Sequence of chain 1.A:
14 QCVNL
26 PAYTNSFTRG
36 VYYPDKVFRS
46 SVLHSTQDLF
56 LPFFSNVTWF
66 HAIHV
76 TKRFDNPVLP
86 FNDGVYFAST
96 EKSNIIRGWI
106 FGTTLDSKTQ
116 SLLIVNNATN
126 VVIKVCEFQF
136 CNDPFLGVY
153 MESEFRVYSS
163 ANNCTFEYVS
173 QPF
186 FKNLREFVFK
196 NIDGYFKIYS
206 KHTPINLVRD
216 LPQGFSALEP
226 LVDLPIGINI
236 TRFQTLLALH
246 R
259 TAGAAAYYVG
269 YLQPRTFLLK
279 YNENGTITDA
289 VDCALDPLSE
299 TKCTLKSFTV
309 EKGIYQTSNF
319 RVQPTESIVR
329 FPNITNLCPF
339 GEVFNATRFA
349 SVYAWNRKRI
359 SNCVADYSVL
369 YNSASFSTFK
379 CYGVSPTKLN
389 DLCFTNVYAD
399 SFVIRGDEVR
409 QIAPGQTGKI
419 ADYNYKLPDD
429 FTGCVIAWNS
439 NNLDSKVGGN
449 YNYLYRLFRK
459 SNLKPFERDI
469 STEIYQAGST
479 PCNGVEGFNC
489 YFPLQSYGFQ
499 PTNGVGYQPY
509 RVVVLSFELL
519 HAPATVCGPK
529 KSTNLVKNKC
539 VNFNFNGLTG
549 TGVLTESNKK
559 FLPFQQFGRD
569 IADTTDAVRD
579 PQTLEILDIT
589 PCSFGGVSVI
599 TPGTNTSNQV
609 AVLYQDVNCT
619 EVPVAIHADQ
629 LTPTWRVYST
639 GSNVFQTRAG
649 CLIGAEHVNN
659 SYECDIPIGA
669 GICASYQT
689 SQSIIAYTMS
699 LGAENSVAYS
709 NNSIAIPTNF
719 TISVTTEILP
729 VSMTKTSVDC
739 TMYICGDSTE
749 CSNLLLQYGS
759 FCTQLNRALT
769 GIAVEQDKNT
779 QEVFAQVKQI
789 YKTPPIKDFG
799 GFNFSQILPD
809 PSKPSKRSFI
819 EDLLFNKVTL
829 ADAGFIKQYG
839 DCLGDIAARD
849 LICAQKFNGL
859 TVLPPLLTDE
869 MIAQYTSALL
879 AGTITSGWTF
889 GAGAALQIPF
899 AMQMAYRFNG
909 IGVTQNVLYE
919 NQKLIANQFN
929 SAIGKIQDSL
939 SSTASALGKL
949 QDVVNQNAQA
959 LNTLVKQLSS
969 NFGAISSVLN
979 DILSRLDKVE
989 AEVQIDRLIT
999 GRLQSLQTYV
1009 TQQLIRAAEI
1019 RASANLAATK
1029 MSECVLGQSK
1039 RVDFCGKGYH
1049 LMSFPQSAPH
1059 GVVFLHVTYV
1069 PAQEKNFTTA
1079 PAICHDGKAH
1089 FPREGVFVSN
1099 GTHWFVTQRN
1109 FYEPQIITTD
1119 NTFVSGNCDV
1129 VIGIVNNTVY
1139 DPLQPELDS

A small-molecule ligand and the protein it binds are described below.
Small molecule (SMILES): CC(=O)N[C@H]1[C@H](O[C@H]2[C@H](O)[C@@H](NC(C)=O)CO[C@@H]2CO)O[C@H](CO)[C@@H](O)[C@@H]1O

Binding-site contacts:
Ligand atom C5 contacts residue LEU922 of chain 1.A at 4.1 Å (hydrophobic).
Ligand atom C8 contacts residue ASN717 of chain 1.A at 3.6 Å.
Ligand atom O6 contacts residue GLN926 of chain 1.A at 3.8 Å.
Ligand atom O5 contacts residue GLN1071 of chain 1.A at 4.0 Å.
Ligand atom C1 contacts residue GLN1071 of chain 1.A at 4.3 Å.
Ligand atom C1 contacts residue ASN717 of chain 1.A at 1.4 Å.
Ligand atom C4 contacts residue LEU922 of chain 1.A at 4.4 Å (hydrophobic).
Ligand atom C8 contacts residue LEU922 of chain 1.A at 4.0 Å (hydrophobic).
Ligand atom C7 contacts residue LEU922 of chain 1.A at 3.8 Å (hydrophobic).
Ligand atom N2 contacts residue LEU922 of chain 1.A at 4.5 Å.
Ligand atom O7 contacts residue ASN717 of chain 1.A at 3.3 Å (h-bond).
Ligand atom C2 contacts residue ASN717 of chain 1.A at 2.6 Å.
Ligand atom N2 contacts residue ASN717 of chain 1.A at 3.1 Å (h-bond).
Ligand atom C6 contacts residue GLN926 of chain 1.A at 4.5 Å.
Ligand atom C4 contacts residue ASN717 of chain 1.A at 4.2 Å.
Ligand atom O7 contacts residue GLN1071 of chain 1.A at 4.1 Å.
Ligand atom O4 contacts residue LEU922 of chain 1.A at 3.8 Å.
Ligand atom O5 contacts residue ASN717 of chain 1.A at 2.2 Å (h-bond).
Ligand atom C8 contacts residue ASN925 of chain 1.A at 4.3 Å.
Ligand atom O7 contacts residue LEU922 of chain 1.A at 3.6 Å.
Ligand atom C5 contacts residue ASN717 of chain 1.A at 3.5 Å.
Ligand atom C7 contacts residue ASN717 of chain 1.A at 3.2 Å.
Ligand atom C3 contacts residue ASN717 of chain 1.A at 3.8 Å.
Ligand atom O6 contacts residue PHE718 of chain 1.A at 3.9 Å.